Sequence of chain 4.SA:
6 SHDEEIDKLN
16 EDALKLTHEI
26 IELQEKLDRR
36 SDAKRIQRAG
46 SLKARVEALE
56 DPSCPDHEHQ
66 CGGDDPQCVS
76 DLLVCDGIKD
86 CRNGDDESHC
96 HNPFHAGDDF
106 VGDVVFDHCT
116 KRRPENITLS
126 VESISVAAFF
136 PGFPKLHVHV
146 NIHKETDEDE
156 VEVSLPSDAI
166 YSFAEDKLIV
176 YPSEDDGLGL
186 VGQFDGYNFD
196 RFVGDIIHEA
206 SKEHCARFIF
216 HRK

This small molecule binds to this protein.
Small molecule (SMILES): CC(=O)N[C@@H]1[C@@H](O)[C@H](O)[C@@H](CO)O[C@H]1O

Binding-site contacts:
Ligand atom C5 contacts residue ASN121 of chain 4.SA at 3.8 Å.
Ligand atom C8 contacts residue THR123 of chain 4.SA at 4.2 Å.
Ligand atom C3 contacts residue ASN121 of chain 4.SA at 3.9 Å.
Ligand atom C8 contacts residue ASN121 of chain 4.SA at 4.3 Å.
Ligand atom C2 contacts residue ASN121 of chain 4.SA at 2.6 Å.
Ligand atom O7 contacts residue VAL106 of chain 4.SA at 4.0 Å.
Ligand atom O7 contacts residue ASN121 of chain 4.SA at 3.0 Å (h-bond).
Ligand atom C8 contacts residue VAL106 of chain 4.SA at 4.5 Å (hydrophobic).
Ligand atom O6 contacts residue GLU120 of chain 4.SA at 3.3 Å.
Ligand atom N2 contacts residue ASN121 of chain 4.SA at 2.9 Å (h-bond).
Ligand atom O5 contacts residue GLU120 of chain 4.SA at 4.1 Å.
Ligand atom C7 contacts residue ASN121 of chain 4.SA at 3.1 Å.
Ligand atom C4 contacts residue ASN121 of chain 4.SA at 4.4 Å.
Ligand atom C8 contacts residue LYS218 of chain 4.SA at 4.3 Å.
Ligand atom O5 contacts residue ASN121 of chain 4.SA at 2.5 Å (h-bond).
Ligand atom C1 contacts residue ASN121 of chain 4.SA at 1.5 Å.